Sequence of chain 1.C:
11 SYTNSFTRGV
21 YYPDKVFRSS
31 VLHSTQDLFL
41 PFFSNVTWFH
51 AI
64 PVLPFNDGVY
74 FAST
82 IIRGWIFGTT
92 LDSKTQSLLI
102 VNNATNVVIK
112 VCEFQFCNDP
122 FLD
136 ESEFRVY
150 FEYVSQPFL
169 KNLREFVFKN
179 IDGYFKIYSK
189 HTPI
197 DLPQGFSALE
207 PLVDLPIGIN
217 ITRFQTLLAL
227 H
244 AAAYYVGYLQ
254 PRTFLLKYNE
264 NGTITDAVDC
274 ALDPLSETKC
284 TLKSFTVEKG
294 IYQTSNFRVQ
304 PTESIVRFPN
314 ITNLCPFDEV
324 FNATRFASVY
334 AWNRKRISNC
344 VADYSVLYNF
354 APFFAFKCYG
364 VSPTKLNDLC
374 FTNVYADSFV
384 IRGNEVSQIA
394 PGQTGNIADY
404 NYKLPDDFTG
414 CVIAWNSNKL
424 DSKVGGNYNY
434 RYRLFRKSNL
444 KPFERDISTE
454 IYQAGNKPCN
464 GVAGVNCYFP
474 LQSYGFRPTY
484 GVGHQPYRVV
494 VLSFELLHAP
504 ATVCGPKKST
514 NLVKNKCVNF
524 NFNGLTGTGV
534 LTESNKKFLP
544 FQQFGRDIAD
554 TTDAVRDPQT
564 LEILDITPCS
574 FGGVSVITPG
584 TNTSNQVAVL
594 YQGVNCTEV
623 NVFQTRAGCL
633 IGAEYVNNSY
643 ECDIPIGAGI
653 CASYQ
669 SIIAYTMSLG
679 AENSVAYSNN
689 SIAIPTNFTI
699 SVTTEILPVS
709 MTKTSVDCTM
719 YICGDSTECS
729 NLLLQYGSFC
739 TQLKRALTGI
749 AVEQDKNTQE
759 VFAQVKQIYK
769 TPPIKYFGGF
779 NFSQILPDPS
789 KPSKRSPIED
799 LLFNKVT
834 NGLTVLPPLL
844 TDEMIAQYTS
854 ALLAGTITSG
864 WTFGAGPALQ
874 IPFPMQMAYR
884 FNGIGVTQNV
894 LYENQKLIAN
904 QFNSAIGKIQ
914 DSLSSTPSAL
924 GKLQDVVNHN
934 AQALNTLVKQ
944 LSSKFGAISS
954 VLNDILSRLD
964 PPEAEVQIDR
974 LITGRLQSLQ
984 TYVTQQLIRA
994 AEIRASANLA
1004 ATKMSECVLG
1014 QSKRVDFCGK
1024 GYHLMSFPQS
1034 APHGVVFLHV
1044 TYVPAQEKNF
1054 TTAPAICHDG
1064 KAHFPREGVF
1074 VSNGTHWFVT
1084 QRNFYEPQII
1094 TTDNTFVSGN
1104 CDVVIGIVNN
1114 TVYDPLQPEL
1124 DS

Binding-site contacts:
Ligand atom O5 contacts residue ASN216 of chain 1.C at 2.3 Å (h-bond).
Ligand atom N2 contacts residue ASN216 of chain 1.C at 3.0 Å (h-bond).
Ligand atom C2 contacts residue THR218 of chain 1.C at 4.0 Å.
Ligand atom C7 contacts residue ASN216 of chain 1.C at 3.2 Å.
Ligand atom O7 contacts residue ASN216 of chain 1.C at 3.4 Å (h-bond).
Ligand atom N2 contacts residue THR90 of chain 1.C at 3.1 Å (h-bond).
Ligand atom C2 contacts residue ASN216 of chain 1.C at 2.5 Å.
Ligand atom C8 contacts residue ASN216 of chain 1.C at 3.3 Å.
Ligand atom C7 contacts residue THR90 of chain 1.C at 3.1 Å.
Ligand atom O3 contacts residue THR90 of chain 1.C at 3.4 Å.
Ligand atom O7 contacts residue THR90 of chain 1.C at 2.4 Å (h-bond).
Ligand atom O7 contacts residue THR96 of chain 1.C at 3.9 Å.
Ligand atom C2 contacts residue THR90 of chain 1.C at 4.2 Å.
Ligand atom N2 contacts residue THR218 of chain 1.C at 3.9 Å.
Ligand atom O3 contacts residue THR218 of chain 1.C at 4.2 Å.
Ligand atom C3 contacts residue ASN216 of chain 1.C at 3.8 Å.
Ligand atom C4 contacts residue ASN216 of chain 1.C at 4.2 Å.
Ligand atom C1 contacts residue ASN216 of chain 1.C at 1.4 Å.
Ligand atom C5 contacts residue ASN216 of chain 1.C at 3.7 Å.
Ligand atom C3 contacts residue THR90 of chain 1.C at 4.4 Å.
Ligand atom O7 contacts residue GLN97 of chain 1.C at 4.5 Å.

The small molecule below binds the protein below.
Small molecule (SMILES): CC(=O)N[C@@H]1[C@@H](O)[C@H](O)[C@@H](CO)O[C@H]1O